Sequence of chain 1.K:
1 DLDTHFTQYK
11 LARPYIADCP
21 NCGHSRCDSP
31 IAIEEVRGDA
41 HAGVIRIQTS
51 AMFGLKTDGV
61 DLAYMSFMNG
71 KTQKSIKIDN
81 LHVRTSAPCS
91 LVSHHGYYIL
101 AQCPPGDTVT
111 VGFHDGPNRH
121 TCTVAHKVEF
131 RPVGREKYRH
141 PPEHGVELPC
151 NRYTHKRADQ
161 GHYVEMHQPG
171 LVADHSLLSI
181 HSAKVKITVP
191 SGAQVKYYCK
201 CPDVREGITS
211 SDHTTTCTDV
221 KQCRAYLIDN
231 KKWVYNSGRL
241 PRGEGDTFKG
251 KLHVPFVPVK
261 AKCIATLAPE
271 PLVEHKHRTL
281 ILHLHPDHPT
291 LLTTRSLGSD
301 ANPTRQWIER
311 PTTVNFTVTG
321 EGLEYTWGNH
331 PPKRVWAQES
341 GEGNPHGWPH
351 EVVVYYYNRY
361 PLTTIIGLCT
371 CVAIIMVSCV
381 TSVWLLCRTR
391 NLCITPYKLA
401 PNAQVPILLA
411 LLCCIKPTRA

A protein and the small-molecule ligand that binds it are described below.
Small molecule (SMILES): CC(=O)N[C@@H]1[C@@H](O)[C@H](O)[C@@H](CO)O[C@H]1O

Binding-site contacts:
Ligand atom N2 contacts residue ASN315 of chain 1.K at 2.8 Å (h-bond).
Ligand atom O5 contacts residue THR313 of chain 1.K at 4.3 Å.
Ligand atom C4 contacts residue ASN315 of chain 1.K at 4.3 Å.
Ligand atom C8 contacts residue ASN315 of chain 1.K at 3.5 Å.
Ligand atom C8 contacts residue ILE281 of chain 1.K at 4.5 Å (hydrophobic).
Ligand atom O5 contacts residue ASN315 of chain 1.K at 2.4 Å (h-bond).
Ligand atom O7 contacts residue ASN315 of chain 1.K at 4.2 Å.
Ligand atom C3 contacts residue ASN315 of chain 1.K at 3.8 Å.
Ligand atom C6 contacts residue THR313 of chain 1.K at 4.5 Å.
Ligand atom C7 contacts residue ASN315 of chain 1.K at 3.3 Å.
Ligand atom C6 contacts residue ASN315 of chain 1.K at 4.5 Å.
Ligand atom C5 contacts residue ASN315 of chain 1.K at 3.7 Å.
Ligand atom C1 contacts residue ASN315 of chain 1.K at 1.4 Å.
Ligand atom C1 contacts residue VAL314 of chain 1.K at 4.4 Å (hydrophobic).
Ligand atom C2 contacts residue ASN315 of chain 1.K at 2.5 Å.
Ligand atom O5 contacts residue VAL314 of chain 1.K at 3.8 Å.